Sequence of chain 1.A:
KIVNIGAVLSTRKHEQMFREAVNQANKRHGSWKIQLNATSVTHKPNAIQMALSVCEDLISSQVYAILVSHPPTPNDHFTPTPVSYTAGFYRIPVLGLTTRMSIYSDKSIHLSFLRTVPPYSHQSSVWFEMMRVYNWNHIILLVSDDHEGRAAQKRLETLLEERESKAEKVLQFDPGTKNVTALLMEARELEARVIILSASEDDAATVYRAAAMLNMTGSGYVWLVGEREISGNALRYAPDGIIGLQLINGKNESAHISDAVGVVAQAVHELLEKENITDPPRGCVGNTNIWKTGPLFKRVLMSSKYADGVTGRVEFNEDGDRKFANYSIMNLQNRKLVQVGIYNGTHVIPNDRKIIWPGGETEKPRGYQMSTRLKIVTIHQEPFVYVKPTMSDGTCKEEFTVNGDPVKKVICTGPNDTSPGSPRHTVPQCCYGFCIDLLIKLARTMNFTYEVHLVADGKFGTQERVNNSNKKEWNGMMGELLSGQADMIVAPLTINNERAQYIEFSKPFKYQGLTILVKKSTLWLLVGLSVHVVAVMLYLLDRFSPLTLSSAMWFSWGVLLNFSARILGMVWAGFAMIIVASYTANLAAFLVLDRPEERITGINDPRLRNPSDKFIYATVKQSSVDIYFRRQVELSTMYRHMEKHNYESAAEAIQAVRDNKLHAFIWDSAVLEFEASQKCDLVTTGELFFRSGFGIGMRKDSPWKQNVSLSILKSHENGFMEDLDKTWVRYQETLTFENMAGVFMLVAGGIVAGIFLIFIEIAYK

Binding-site contacts:
Ligand atom N2 contacts residue ASN350 of chain 1.A at 2.8 Å (h-bond).
Ligand atom C8 contacts residue ILE366 of chain 1.A at 4.5 Å (hydrophobic).
Ligand atom C4 contacts residue ASN350 of chain 1.A at 4.3 Å.
Ligand atom C6 contacts residue PHE348 of chain 1.A at 4.2 Å (hydrophobic).
Ligand atom C1 contacts residue ASN350 of chain 1.A at 1.4 Å.
Ligand atom C7 contacts residue ASN350 of chain 1.A at 3.9 Å.
Ligand atom C3 contacts residue THR335 of chain 1.A at 4.5 Å.
Ligand atom C5 contacts residue THR335 of chain 1.A at 3.6 Å.
Ligand atom O5 contacts residue THR335 of chain 1.A at 3.9 Å.
Ligand atom C6 contacts residue ARG337 of chain 1.A at 4.0 Å.
Ligand atom O5 contacts residue ASN350 of chain 1.A at 2.4 Å (h-bond).
Ligand atom O6 contacts residue GLY336 of chain 1.A at 4.4 Å.
Ligand atom O6 contacts residue ARG337 of chain 1.A at 3.4 Å (salt-bridge).
Ligand atom C5 contacts residue ASN350 of chain 1.A at 3.7 Å.
Ligand atom C2 contacts residue ASN350 of chain 1.A at 2.5 Å.
Ligand atom C8 contacts residue ASN350 of chain 1.A at 4.3 Å.
Ligand atom O5 contacts residue PHE348 of chain 1.A at 4.3 Å.
Ligand atom C3 contacts residue ASN350 of chain 1.A at 3.8 Å.
Ligand atom C1 contacts residue THR335 of chain 1.A at 3.8 Å.

This small molecule binds to this protein.
Small molecule (SMILES): CC(=O)N[C@@H]1[C@@H](O)[C@H](O)[C@@H](CO)O[C@H]1O